Sequence of chain 1.A:
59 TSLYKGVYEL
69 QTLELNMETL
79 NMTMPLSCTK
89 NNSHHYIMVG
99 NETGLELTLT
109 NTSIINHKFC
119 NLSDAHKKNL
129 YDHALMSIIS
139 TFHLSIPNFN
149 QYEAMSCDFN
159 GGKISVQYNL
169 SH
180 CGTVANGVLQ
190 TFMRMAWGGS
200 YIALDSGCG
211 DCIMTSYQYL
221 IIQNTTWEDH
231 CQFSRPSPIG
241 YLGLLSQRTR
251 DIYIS

The protein below binds the small molecule below.
Small molecule (SMILES): CC(=O)N[C@H]1[C@H](O[C@H]2[C@H](O)[C@@H](NC(C)=O)CO[C@@H]2CO)O[C@H](CO)[C@@H](O)[C@@H]1O

Binding-site contacts:
Ligand atom C7 contacts residue ASN109 of chain 1.A at 3.4 Å.
Ligand atom O4 contacts residue SER216 of chain 1.A at 4.3 Å.
Ligand atom C4 contacts residue SER216 of chain 1.A at 4.4 Å.
Ligand atom N2 contacts residue SER216 of chain 1.A at 4.0 Å.
Ligand atom C5 contacts residue ASN109 of chain 1.A at 3.7 Å.
Ligand atom C1 contacts residue SER216 of chain 1.A at 3.8 Å.
Ligand atom C2 contacts residue SER216 of chain 1.A at 4.3 Å.
Ligand atom C3 contacts residue ASN109 of chain 1.A at 3.8 Å.
Ligand atom C8 contacts residue TYR217 of chain 1.A at 4.1 Å (hydrophobic).
Ligand atom C2 contacts residue ASN109 of chain 1.A at 2.5 Å.
Ligand atom C4 contacts residue ASN109 of chain 1.A at 4.3 Å.
Ligand atom C5 contacts residue SER216 of chain 1.A at 3.7 Å.
Ligand atom C1 contacts residue ASN109 of chain 1.A at 1.4 Å.
Ligand atom O5 contacts residue SER216 of chain 1.A at 4.0 Å.
Ligand atom O3 contacts residue SER216 of chain 1.A at 4.1 Å.
Ligand atom O7 contacts residue ASN109 of chain 1.A at 3.4 Å (h-bond).
Ligand atom O5 contacts residue ASN109 of chain 1.A at 2.4 Å (h-bond).
Ligand atom N2 contacts residue ASN109 of chain 1.A at 2.9 Å (h-bond).
Ligand atom C8 contacts residue ASN109 of chain 1.A at 4.5 Å.
Ligand atom C3 contacts residue SER216 of chain 1.A at 3.6 Å.